Binding-site contacts:
Ligand atom C5 contacts residue GLY149 of chain 1.A at 3.9 Å.
Ligand atom N18 contacts residue ILE128 of chain 1.B at 3.7 Å.
Ligand atom N1 contacts residue PHE178 of chain 1.B at 3.4 Å.
Ligand atom CL1 contacts residue PHE126 of chain 1.B at 3.4 Å.
Ligand atom C14 contacts residue PHE178 of chain 1.B at 3.7 Å (hydrophobic).
Ligand atom O16 contacts residue PHE178 of chain 1.B at 3.4 Å.
Ligand atom C10 contacts residue FAD1 of chain 1.D at 3.6 Å.
Ligand atom C3 contacts residue FAD1 of chain 1.D at 3.5 Å.
Ligand atom C9 contacts residue FAD1 of chain 1.D at 3.5 Å.
Ligand atom C2 contacts residue FAD1 of chain 1.D at 3.4 Å.
Ligand atom C8 contacts residue FAD1 of chain 1.D at 3.3 Å.
Ligand atom C14 contacts residue FAD1 of chain 1.D at 3.5 Å.
Ligand atom O16 contacts residue TYR155 of chain 1.A at 3.9 Å.
Ligand atom C14 contacts residue ASN161 of chain 1.A at 3.6 Å.
Ligand atom O19 contacts residue GLY149 of chain 1.A at 3.6 Å.
Ligand atom N1 contacts residue FAD1 of chain 1.D at 3.4 Å (h-bond).
Ligand atom N15 contacts residue FAD1 of chain 1.D at 3.5 Å (h-bond).
Ligand atom C5 contacts residue GLY150 of chain 1.A at 3.6 Å.
Ligand atom N15 contacts residue MET154 of chain 1.A at 3.4 Å.
Ligand atom C2 contacts residue PHE178 of chain 1.B at 3.7 Å (hydrophobic).
Ligand atom O16 contacts residue ASN161 of chain 1.A at 3.2 Å (h-bond).
Ligand atom C4 contacts residue FAD1 of chain 1.D at 3.7 Å.
Ligand atom N11 contacts residue PHE178 of chain 1.B at 3.7 Å.
Ligand atom O16 contacts residue FAD1 of chain 1.D at 3.5 Å (h-bond).
Ligand atom CL1 contacts residue TRP105 of chain 1.A at 3.5 Å.
Ligand atom CL1 contacts residue FAD1 of chain 1.D at 3.2 Å.
Ligand atom N18 contacts residue FAD1 of chain 1.D at 3.7 Å.
Ligand atom N15 contacts residue ASN161 of chain 1.A at 2.9 Å (h-bond).
Ligand atom N15 contacts residue GLY150 of chain 1.A at 3.2 Å.
Ligand atom N13 contacts residue PHE126 of chain 1.B at 3.7 Å.
Ligand atom C7 contacts residue FAD1 of chain 1.D at 3.3 Å.
Ligand atom C17 contacts residue ILE128 of chain 1.B at 3.7 Å (hydrophobic).
Ligand atom C8 contacts residue PHE126 of chain 1.B at 3.4 Å (hydrophobic).
Ligand atom N11 contacts residue FAD1 of chain 1.D at 3.2 Å (h-bond).
Ligand atom N13 contacts residue FAD1 of chain 1.D at 3.5 Å.
Ligand atom C9 contacts residue PHE126 of chain 1.B at 3.5 Å (hydrophobic).
Ligand atom C6 contacts residue FAD1 of chain 1.D at 3.3 Å.
Ligand atom O16 contacts residue PHE106 of chain 1.A at 3.8 Å.
Ligand atom C5 contacts residue FAD1 of chain 1.D at 3.7 Å.
Ligand atom N11 contacts residue TRP105 of chain 1.A at 3.1 Å.

Sequence of chain 1.B:
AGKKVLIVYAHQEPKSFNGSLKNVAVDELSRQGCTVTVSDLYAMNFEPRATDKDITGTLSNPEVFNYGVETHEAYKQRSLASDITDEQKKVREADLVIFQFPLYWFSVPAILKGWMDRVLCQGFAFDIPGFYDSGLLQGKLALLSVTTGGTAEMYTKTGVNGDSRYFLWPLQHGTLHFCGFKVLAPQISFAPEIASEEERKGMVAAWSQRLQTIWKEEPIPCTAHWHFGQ

Sequence of chain 1.A:
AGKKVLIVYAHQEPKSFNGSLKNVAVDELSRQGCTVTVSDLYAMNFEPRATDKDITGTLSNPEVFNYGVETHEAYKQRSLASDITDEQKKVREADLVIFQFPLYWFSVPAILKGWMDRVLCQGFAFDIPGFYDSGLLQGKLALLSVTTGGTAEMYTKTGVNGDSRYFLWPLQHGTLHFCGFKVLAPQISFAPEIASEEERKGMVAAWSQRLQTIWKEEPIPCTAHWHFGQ

This protein binds this small molecule.
Small molecule (SMILES): CN1C(=O)c2cc(C(N)=O)nc3c(N)c(Cl)c(N)c1c23